A protein and the small-molecule ligand that binds it are described below.
Small molecule (SMILES): Cc1ccnc2c1NC(=O)c1cccnc1N2C1CC1

Sequence of chain 1.A:
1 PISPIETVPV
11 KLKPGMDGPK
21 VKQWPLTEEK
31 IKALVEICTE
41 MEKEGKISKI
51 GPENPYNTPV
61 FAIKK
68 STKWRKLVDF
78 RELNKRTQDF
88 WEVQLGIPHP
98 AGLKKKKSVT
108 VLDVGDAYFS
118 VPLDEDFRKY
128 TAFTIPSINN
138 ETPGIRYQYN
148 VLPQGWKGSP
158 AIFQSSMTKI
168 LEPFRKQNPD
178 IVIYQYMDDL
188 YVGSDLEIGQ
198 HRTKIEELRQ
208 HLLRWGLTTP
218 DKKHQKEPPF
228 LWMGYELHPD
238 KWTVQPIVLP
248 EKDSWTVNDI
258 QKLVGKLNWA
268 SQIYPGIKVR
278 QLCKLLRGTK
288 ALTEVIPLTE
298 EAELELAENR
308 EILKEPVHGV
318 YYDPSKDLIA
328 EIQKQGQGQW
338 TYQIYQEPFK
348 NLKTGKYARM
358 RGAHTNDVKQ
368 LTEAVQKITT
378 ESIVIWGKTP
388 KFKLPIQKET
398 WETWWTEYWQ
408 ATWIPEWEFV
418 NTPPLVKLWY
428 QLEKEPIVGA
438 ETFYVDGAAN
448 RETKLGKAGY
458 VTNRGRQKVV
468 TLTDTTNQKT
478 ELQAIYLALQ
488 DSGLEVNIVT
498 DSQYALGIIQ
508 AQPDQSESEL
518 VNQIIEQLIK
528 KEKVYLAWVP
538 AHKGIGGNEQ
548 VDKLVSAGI

Binding-site contacts:
Ligand atom CC contacts residue VAL179 of chain 1.A at 3.6 Å (hydrophobic).
Ligand atom C11 contacts residue VAL106 of chain 1.A at 3.8 Å (hydrophobic).
Ligand atom C11 contacts residue TYR318 of chain 1.A at 3.7 Å (hydrophobic).
Ligand atom OE contacts residue LEU234 of chain 1.A at 3.8 Å.
Ligand atom CD contacts residue TYR188 of chain 1.A at 4.1 Å (hydrophobic).
Ligand atom CB contacts residue VAL179 of chain 1.A at 3.4 Å (hydrophobic).
Ligand atom C10 contacts residue VAL106 of chain 1.A at 3.9 Å (hydrophobic).
Ligand atom CB contacts residue TYR188 of chain 1.A at 3.4 Å (hydrophobic).
Ligand atom CC contacts residue GLY190 of chain 1.A at 3.5 Å.
Ligand atom CD contacts residue TRP229 of chain 1.A at 3.5 Å (hydrophobic).
Ligand atom N14 contacts residue LYS101 of chain 1.A at 4.0 Å.
Ligand atom N3 contacts residue TYR181 of chain 1.A at 3.6 Å.
Ligand atom C4 contacts residue LEU100 of chain 1.A at 3.6 Å (hydrophobic).
Ligand atom C15 contacts residue LEU100 of chain 1.A at 3.8 Å (hydrophobic).
Ligand atom C7 contacts residue LEU100 of chain 1.A at 4.0 Å (hydrophobic).
Ligand atom N8 contacts residue LEU234 of chain 1.A at 4.0 Å.
Ligand atom C10 contacts residue LEU100 of chain 1.A at 4.0 Å (hydrophobic).
Ligand atom C13 contacts residue LYS101 of chain 1.A at 3.4 Å.
Ligand atom CA contacts residue VAL179 of chain 1.A at 3.9 Å (hydrophobic).
Ligand atom C6 contacts residue TYR181 of chain 1.A at 3.8 Å (hydrophobic).
Ligand atom C12 contacts residue PRO236 of chain 1.A at 3.8 Å (hydrophobic).
Ligand atom OE contacts residue VAL106 of chain 1.A at 3.6 Å.
Ligand atom C7 contacts residue TYR188 of chain 1.A at 3.9 Å (hydrophobic).
Ligand atom C12 contacts residue TYR318 of chain 1.A at 3.8 Å (hydrophobic).
Ligand atom C9 contacts residue VAL106 of chain 1.A at 3.9 Å (hydrophobic).
Ligand atom N14 contacts residue LEU100 of chain 1.A at 4.0 Å.
Ligand atom C9 contacts residue LEU234 of chain 1.A at 3.8 Å (hydrophobic).
Ligand atom C2 contacts residue LEU100 of chain 1.A at 3.7 Å (hydrophobic).
Ligand atom OE contacts residue PHE227 of chain 1.A at 3.7 Å.
Ligand atom N3 contacts residue LEU100 of chain 1.A at 3.5 Å.
Ligand atom CB contacts residue TYR181 of chain 1.A at 3.9 Å (hydrophobic).
Ligand atom N8 contacts residue TYR188 of chain 1.A at 3.4 Å.
Ligand atom C13 contacts residue LYS103 of chain 1.A at 3.9 Å.
Ligand atom C4 contacts residue TYR181 of chain 1.A at 3.3 Å (hydrophobic).
Ligand atom OE contacts residue TYR188 of chain 1.A at 4.0 Å.
Ligand atom C12 contacts residue VAL106 of chain 1.A at 3.9 Å (hydrophobic).
Ligand atom C12 contacts residue HIS235 of chain 1.A at 3.6 Å.
Ligand atom CD contacts residue LEU234 of chain 1.A at 4.0 Å (hydrophobic).
Ligand atom C5 contacts residue TYR181 of chain 1.A at 3.1 Å (hydrophobic).
Ligand atom C11 contacts residue HIS235 of chain 1.A at 3.5 Å.